Binding-site contacts:
Ligand atom C3 contacts residue GLN224 of chain 2.A at 4.1 Å.
Ligand atom C4 contacts residue VAL131 of chain 2.A at 3.3 Å (hydrophobic).
Ligand atom N5 contacts residue VAL131 of chain 2.A at 3.2 Å (h-bond).
Ligand atom C5 contacts residue GLN224 of chain 2.A at 4.2 Å.
Ligand atom O6 contacts residue GLN224 of chain 2.A at 3.8 Å.
Ligand atom O1A contacts residue THR132 of chain 2.A at 2.4 Å (h-bond).
Ligand atom C5 contacts residue VAL131 of chain 2.A at 3.9 Å (hydrophobic).
Ligand atom O1B contacts residue THR132 of chain 2.A at 3.3 Å.
Ligand atom C4 contacts residue ASN133 of chain 2.A at 3.5 Å.
Ligand atom C4 contacts residue GLN224 of chain 2.A at 4.2 Å.
Ligand atom C8 contacts residue TYR91 of chain 2.A at 4.1 Å (hydrophobic).
Ligand atom O9 contacts residue SER226 of chain 2.A at 2.4 Å (h-bond).
Ligand atom O8 contacts residue GLN224 of chain 2.A at 3.3 Å (h-bond).
Ligand atom C11 contacts residue ARG129 of chain 2.A at 3.5 Å.
Ligand atom C1 contacts residue ASN133 of chain 2.A at 3.8 Å.
Ligand atom O1A contacts residue GLN224 of chain 2.A at 3.3 Å (h-bond).
Ligand atom C6 contacts residue GLY223 of chain 2.A at 3.3 Å.
Ligand atom O1B contacts residue ASN133 of chain 2.A at 2.9 Å (h-bond).
Ligand atom C10 contacts residue VAL131 of chain 2.A at 3.7 Å (hydrophobic).
Ligand atom O4 contacts residue ASN133 of chain 2.A at 3.2 Å (h-bond).
Ligand atom C5 contacts residue GLY223 of chain 2.A at 3.2 Å.
Ligand atom C9 contacts residue HIS181 of chain 2.A at 4.1 Å.
Ligand atom C9 contacts residue SER226 of chain 2.A at 3.5 Å.
Ligand atom C11 contacts residue VAL131 of chain 2.A at 3.6 Å (hydrophobic).
Ligand atom C9 contacts residue VAL188 of chain 2.A at 4.0 Å (hydrophobic).
Ligand atom O4 contacts residue VAL131 of chain 2.A at 3.3 Å (h-bond).
Ligand atom O8 contacts residue TRP150 of chain 2.A at 4.2 Å.
Ligand atom O1A contacts residue ASN133 of chain 2.A at 3.8 Å.
Ligand atom O6 contacts residue GLY223 of chain 2.A at 3.5 Å (h-bond).
Ligand atom C1 contacts residue THR132 of chain 2.A at 3.3 Å.
Ligand atom O8 contacts residue TYR91 of chain 2.A at 3.0 Å (h-bond).
Ligand atom C9 contacts residue TYR91 of chain 2.A at 3.8 Å (hydrophobic).
Ligand atom C10 contacts residue ARG129 of chain 2.A at 4.2 Å.
Ligand atom O6 contacts residue ASN133 of chain 2.A at 3.3 Å (h-bond).
Ligand atom O9 contacts residue HIS181 of chain 2.A at 3.6 Å.
Ligand atom O5 contacts residue GLY223 of chain 2.A at 3.9 Å.
Ligand atom C11 contacts residue TRP150 of chain 2.A at 3.9 Å (hydrophobic).
Ligand atom O7 contacts residue LEU192 of chain 2.A at 4.1 Å.
Ligand atom O9 contacts residue TYR91 of chain 2.A at 2.7 Å (h-bond).
Ligand atom C11 contacts residue GLY130 of chain 2.A at 4.1 Å.

Sequence of chain 2.A:
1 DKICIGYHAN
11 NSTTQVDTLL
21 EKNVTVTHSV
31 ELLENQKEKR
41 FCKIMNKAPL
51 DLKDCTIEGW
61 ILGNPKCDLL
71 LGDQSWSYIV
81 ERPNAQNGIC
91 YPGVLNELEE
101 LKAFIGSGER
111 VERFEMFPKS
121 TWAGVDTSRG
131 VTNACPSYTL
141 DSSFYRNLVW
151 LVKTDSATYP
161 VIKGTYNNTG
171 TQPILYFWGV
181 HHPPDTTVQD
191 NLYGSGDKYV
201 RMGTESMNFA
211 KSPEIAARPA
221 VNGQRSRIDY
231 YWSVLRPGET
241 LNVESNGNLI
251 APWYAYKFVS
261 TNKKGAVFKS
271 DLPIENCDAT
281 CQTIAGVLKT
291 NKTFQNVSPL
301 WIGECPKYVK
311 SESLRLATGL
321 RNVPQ

A protein and the small-molecule ligand that binds it are described below.
Small molecule (SMILES): CC(=O)N[C@@H]1[C@@H](O)[C@H](O[C@@H]2O[C@H](CO)[C@H](O)[C@H](O[C@]3(C(=O)O)C[C@H](O)[C@@H](NC(C)=O)[C@H]([C@H](O)[C@H](O)CO)O3)[C@H]2O)[C@@H](CO)O[C@H]1O